Binding-site contacts:
Ligand atom O6 contacts residue ASN781 of chain 1.B at 3.9 Å.
Ligand atom C6 contacts residue LYS782 of chain 1.B at 3.7 Å.
Ligand atom C6 contacts residue ASN781 of chain 1.B at 4.4 Å.
Ligand atom C5 contacts residue LYS782 of chain 1.B at 4.5 Å.
Ligand atom O7 contacts residue ASN781 of chain 1.B at 3.8 Å.
Ligand atom C1 contacts residue LYS782 of chain 1.B at 3.8 Å.
Ligand atom N2 contacts residue ASN781 of chain 1.B at 2.9 Å (h-bond).
Ligand atom C7 contacts residue ASN781 of chain 1.B at 3.5 Å.
Ligand atom O5 contacts residue LYS782 of chain 1.B at 3.3 Å (salt-bridge).
Ligand atom O5 contacts residue ASN781 of chain 1.B at 2.4 Å (h-bond).
Ligand atom C2 contacts residue ASN781 of chain 1.B at 2.4 Å.
Ligand atom O6 contacts residue LYS782 of chain 1.B at 3.3 Å.
Ligand atom C4 contacts residue ASN781 of chain 1.B at 4.2 Å.
Ligand atom C5 contacts residue ASN781 of chain 1.B at 3.7 Å.
Ligand atom C1 contacts residue ASN781 of chain 1.B at 1.4 Å.
Ligand atom C3 contacts residue ASN781 of chain 1.B at 3.8 Å.

Sequence of chain 1.B:
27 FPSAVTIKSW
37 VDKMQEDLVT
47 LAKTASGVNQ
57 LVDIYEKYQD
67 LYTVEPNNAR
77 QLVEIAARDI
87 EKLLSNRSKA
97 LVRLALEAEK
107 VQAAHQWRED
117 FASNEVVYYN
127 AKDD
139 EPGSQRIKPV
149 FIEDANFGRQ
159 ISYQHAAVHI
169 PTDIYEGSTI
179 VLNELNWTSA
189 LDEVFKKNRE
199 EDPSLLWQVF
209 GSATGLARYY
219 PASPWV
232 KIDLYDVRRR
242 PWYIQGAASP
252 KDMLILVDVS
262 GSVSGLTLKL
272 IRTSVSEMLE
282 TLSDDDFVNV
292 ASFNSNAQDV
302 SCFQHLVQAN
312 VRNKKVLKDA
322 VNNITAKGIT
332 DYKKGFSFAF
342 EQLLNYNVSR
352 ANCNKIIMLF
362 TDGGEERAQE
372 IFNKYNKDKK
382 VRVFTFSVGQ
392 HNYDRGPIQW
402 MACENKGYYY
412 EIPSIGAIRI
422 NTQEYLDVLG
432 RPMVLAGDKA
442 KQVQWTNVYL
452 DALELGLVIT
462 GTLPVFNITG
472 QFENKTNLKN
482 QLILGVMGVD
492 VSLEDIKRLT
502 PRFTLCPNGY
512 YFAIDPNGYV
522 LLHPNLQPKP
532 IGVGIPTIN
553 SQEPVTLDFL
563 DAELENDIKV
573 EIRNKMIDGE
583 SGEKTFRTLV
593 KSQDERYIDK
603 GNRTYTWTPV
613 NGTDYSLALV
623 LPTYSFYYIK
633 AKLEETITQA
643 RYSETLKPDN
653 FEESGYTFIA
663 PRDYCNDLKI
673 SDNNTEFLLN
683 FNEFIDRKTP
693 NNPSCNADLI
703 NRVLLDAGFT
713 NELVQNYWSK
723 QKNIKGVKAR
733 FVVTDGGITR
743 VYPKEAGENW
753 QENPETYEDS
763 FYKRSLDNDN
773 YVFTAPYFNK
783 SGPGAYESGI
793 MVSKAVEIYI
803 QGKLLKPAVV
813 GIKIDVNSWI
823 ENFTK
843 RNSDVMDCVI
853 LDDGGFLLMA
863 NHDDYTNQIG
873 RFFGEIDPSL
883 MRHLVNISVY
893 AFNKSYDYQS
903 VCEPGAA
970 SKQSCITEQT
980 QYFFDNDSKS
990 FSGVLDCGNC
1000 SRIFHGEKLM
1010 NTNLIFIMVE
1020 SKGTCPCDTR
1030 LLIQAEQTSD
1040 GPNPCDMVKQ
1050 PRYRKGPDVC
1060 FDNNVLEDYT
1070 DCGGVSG

The protein below binds the small molecule below.
Small molecule (SMILES): CC(=O)N[C@@H]1[C@@H](O)[C@H](O)[C@@H](CO)O[C@H]1O